Binding-site contacts:
Ligand atom CG contacts residue GLU198 of chain 1.A at 4.3 Å.
Ligand atom O contacts residue HIS196 of chain 1.A at 3.5 Å (h-bond).
Ligand atom OD1 contacts residue TYR23 of chain 1.A at 3.4 Å.
Ligand atom OD1 contacts residue ASN111 of chain 1.A at 4.1 Å.
Ligand atom O contacts residue ASP37 of chain 1.A at 4.2 Å.
Ligand atom O contacts residue THR213 of chain 1.A at 3.3 Å (h-bond).
Ligand atom OD2 contacts residue GLU198 of chain 1.A at 3.2 Å (salt-bridge).
Ligand atom CB contacts residue HIS21 of chain 1.A at 3.2 Å.
Ligand atom C contacts residue THR213 of chain 1.A at 3.3 Å.
Ligand atom CG contacts residue SF41 of chain 1.B at 2.7 Å.
Ligand atom CG contacts residue ASN111 of chain 1.A at 3.7 Å.
Ligand atom OD1 contacts residue MET259 of chain 1.A at 4.4 Å.
Ligand atom OXT contacts residue THR213 of chain 1.A at 2.5 Å (h-bond).
Ligand atom C contacts residue HIS196 of chain 1.A at 3.8 Å.
Ligand atom OD1 contacts residue HIS21 of chain 1.A at 4.0 Å.
Ligand atom OXT contacts residue HIS21 of chain 1.A at 2.9 Å (h-bond).
Ligand atom C contacts residue ASP37 of chain 1.A at 4.0 Å.
Ligand atom CB contacts residue TYR23 of chain 1.A at 3.7 Å (hydrophobic).
Ligand atom CG contacts residue TYR23 of chain 1.A at 3.7 Å (hydrophobic).
Ligand atom N contacts residue SER126 of chain 1.A at 3.8 Å.
Ligand atom CA contacts residue HIS21 of chain 1.A at 4.0 Å.
Ligand atom N contacts residue HIS196 of chain 1.A at 3.0 Å (h-bond).
Ligand atom OD1 contacts residue SF41 of chain 1.B at 2.0 Å.
Ligand atom OD1 contacts residue MET61 of chain 1.A at 3.8 Å.
Ligand atom O contacts residue SER126 of chain 1.A at 3.4 Å (h-bond).
Ligand atom CG contacts residue MET61 of chain 1.A at 4.3 Å (hydrophobic).
Ligand atom CB contacts residue MET61 of chain 1.A at 4.4 Å (hydrophobic).
Ligand atom CG contacts residue HIS21 of chain 1.A at 4.2 Å.
Ligand atom CA contacts residue HIS196 of chain 1.A at 3.6 Å.
Ligand atom N contacts residue GLU198 of chain 1.A at 3.5 Å (salt-bridge).
Ligand atom OXT contacts residue ASP37 of chain 1.A at 3.4 Å.
Ligand atom C contacts residue SER126 of chain 1.A at 4.4 Å.
Ligand atom CA contacts residue TYR23 of chain 1.A at 4.2 Å (hydrophobic).
Ligand atom N contacts residue ASN111 of chain 1.A at 4.4 Å.
Ligand atom C contacts residue HIS21 of chain 1.A at 3.8 Å.
Ligand atom OD2 contacts residue SF41 of chain 1.B at 2.7 Å.
Ligand atom CB contacts residue SF41 of chain 1.B at 4.1 Å.
Ligand atom OD2 contacts residue ASN111 of chain 1.A at 2.9 Å (h-bond).
Ligand atom O contacts residue SER212 of chain 1.A at 3.1 Å.
Ligand atom N contacts residue TYR109 of chain 1.A at 3.2 Å (h-bond).

Sequence of chain 1.A:
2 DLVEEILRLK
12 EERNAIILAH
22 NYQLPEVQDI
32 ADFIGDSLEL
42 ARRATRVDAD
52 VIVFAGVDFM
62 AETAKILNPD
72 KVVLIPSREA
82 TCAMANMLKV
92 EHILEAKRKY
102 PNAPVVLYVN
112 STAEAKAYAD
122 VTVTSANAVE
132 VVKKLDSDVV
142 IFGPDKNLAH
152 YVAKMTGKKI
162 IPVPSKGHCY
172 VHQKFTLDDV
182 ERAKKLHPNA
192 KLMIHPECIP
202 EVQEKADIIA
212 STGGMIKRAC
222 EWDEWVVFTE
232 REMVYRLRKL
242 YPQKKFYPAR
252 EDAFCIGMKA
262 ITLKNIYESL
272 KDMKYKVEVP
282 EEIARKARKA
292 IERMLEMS

The small molecule below binds the protein below.
Small molecule (SMILES): N/C(=C\C(=O)O)C(=O)O